Binding-site contacts:
Ligand atom C3 contacts residue ASP77 of chain 1.A at 4.0 Å.
Ligand atom C4 contacts residue ASN53 of chain 1.A at 4.2 Å.
Ligand atom C2 contacts residue ASP77 of chain 1.A at 3.4 Å.
Ligand atom C5 contacts residue ASN53 of chain 1.A at 3.6 Å.
Ligand atom C2 contacts residue ASN53 of chain 1.A at 2.5 Å.
Ligand atom O5 contacts residue THR55 of chain 1.A at 3.9 Å.
Ligand atom N2 contacts residue ASN53 of chain 1.A at 3.0 Å (h-bond).
Ligand atom C5 contacts residue THR55 of chain 1.A at 3.8 Å.
Ligand atom C8 contacts residue THR99 of chain 1.A at 3.7 Å.
Ligand atom C8 contacts residue ILE75 of chain 1.A at 3.6 Å (hydrophobic).
Ligand atom C3 contacts residue ASN53 of chain 1.A at 3.8 Å.
Ligand atom O5 contacts residue ASN53 of chain 1.A at 2.4 Å (h-bond).
Ligand atom C7 contacts residue ASP77 of chain 1.A at 3.4 Å.
Ligand atom C1 contacts residue ASP77 of chain 1.A at 3.4 Å.
Ligand atom C7 contacts residue ILE75 of chain 1.A at 4.0 Å (hydrophobic).
Ligand atom N2 contacts residue ASP77 of chain 1.A at 2.5 Å (salt-bridge).
Ligand atom O7 contacts residue ILE75 of chain 1.A at 3.9 Å.
Ligand atom O7 contacts residue ASN53 of chain 1.A at 4.1 Å.
Ligand atom C8 contacts residue ASP77 of chain 1.A at 3.5 Å.
Ligand atom C7 contacts residue ASN53 of chain 1.A at 3.8 Å.
Ligand atom C1 contacts residue ASN53 of chain 1.A at 1.4 Å.
Ligand atom C6 contacts residue THR55 of chain 1.A at 4.3 Å.
Ligand atom C1 contacts residue THR55 of chain 1.A at 4.0 Å.

This protein binds this small molecule.
Small molecule (SMILES): CC(=O)N[C@@H]1[C@@H](O)[C@H](O)[C@@H](CO)O[C@H]1O

Sequence of chain 1.A:
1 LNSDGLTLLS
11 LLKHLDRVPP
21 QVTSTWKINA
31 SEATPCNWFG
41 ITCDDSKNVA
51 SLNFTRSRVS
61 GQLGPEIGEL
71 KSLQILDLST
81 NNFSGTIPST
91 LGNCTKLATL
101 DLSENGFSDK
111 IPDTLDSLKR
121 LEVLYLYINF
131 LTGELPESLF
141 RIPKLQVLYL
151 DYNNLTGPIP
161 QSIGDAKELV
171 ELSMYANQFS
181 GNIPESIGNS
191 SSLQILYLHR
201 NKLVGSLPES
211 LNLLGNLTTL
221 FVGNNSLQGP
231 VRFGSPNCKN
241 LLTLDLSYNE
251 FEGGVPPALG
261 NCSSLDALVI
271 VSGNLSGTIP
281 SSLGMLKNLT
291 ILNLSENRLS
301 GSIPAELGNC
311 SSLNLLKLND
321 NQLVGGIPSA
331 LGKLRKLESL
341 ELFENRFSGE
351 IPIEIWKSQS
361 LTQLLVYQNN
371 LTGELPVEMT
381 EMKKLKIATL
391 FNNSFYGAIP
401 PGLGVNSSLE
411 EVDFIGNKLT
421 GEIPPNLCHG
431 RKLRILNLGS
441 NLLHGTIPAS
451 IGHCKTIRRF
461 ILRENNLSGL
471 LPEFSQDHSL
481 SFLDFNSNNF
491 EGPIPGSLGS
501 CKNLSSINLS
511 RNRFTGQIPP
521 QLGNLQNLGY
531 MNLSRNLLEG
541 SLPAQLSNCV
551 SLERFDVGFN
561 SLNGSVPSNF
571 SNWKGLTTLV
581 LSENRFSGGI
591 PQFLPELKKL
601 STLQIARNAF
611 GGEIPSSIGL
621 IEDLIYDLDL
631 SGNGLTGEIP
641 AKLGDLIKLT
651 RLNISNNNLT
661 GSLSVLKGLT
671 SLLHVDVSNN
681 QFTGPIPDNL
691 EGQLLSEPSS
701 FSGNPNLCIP